Sequence of chain 1.S:
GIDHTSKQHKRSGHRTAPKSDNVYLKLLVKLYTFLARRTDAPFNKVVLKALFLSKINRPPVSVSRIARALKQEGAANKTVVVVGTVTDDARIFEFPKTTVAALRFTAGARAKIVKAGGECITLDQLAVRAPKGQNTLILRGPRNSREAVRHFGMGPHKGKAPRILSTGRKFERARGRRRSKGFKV

Binding-site contacts:
Ligand atom O53 contacts residue MG1 of chain 1.POA at 2.8 Å.
Ligand atom C22 contacts residue MG1 of chain 1.OOA at 4.0 Å.
Ligand atom N21 contacts residue MG1 of chain 1.OOA at 2.7 Å.
Ligand atom C13 contacts residue THR167 of chain 1.S at 4.4 Å.
Ligand atom O33 contacts residue THR167 of chain 1.S at 3.8 Å.
Ligand atom C33 contacts residue THR167 of chain 1.S at 4.5 Å.
Ligand atom C43 contacts residue THR167 of chain 1.S at 3.9 Å.
Ligand atom C53 contacts residue MG1 of chain 1.POA at 4.2 Å.
Ligand atom N24 contacts residue THR167 of chain 1.S at 2.9 Å (h-bond).
Ligand atom C34 contacts residue GLY168 of chain 1.S at 4.5 Å.
Ligand atom O11 contacts residue MG1 of chain 1.OOA at 4.3 Å.
Ligand atom O34 contacts residue ARG173 of chain 1.S at 3.4 Å (salt-bridge).
Ligand atom O44 contacts residue ARG169 of chain 1.S at 4.4 Å.
Ligand atom C34 contacts residue ARG173 of chain 1.S at 4.3 Å.
Ligand atom C21 contacts residue MG1 of chain 1.OOA at 4.1 Å.
Ligand atom O23 contacts residue THR167 of chain 1.S at 4.0 Å.
Ligand atom C24 contacts residue THR167 of chain 1.S at 4.2 Å.

The protein below binds the small molecule below.
Small molecule (SMILES): NC[C@@H]1O[C@H](O[C@H]2[C@@H](O)[C@H](O[C@@H]3[C@@H](O)[C@H](N)C[C@H](N)[C@H]3O[C@H]3O[C@H](CO)[C@@H](O)[C@H](O)[C@H]3N)O[C@@H]2CO)[C@H](N)[C@@H](O)[C@@H]1O